A small-molecule ligand and the protein it binds are described below.
Small molecule (SMILES): Cc1cc2c3c(c1C)C(C)(C)C[C@@H](O)N3c1c(nc(O)[nH]c1=O)N2C[C@H](O)[C@H](O)[C@H](O)COP(=O)(O)O

Binding-site contacts:
Ligand atom C9 contacts residue FZZ1 of chain 2.E at 0.2 Å.
Ligand atom C20 contacts residue FZZ1 of chain 2.E at 2.0 Å.
Ligand atom O9 contacts residue HIS191 of chain 2.A at 2.8 Å (h-bond).
Ligand atom N3 contacts residue FZZ1 of chain 2.E at 0.4 Å.
Ligand atom C10 contacts residue FZZ1 of chain 2.E at 0.3 Å.
Ligand atom O4 contacts residue FZZ1 of chain 2.E at 0.9 Å.
Ligand atom C11 contacts residue FZZ1 of chain 2.E at 1.0 Å.
Ligand atom C17 contacts residue FZZ1 of chain 2.E at 1.8 Å.
Ligand atom C7 contacts residue FZZ1 of chain 2.E at 0.3 Å.
Ligand atom O3 contacts residue ARG173 of chain 2.A at 2.8 Å (salt-bridge).
Ligand atom O3 contacts residue FZZ1 of chain 2.E at 2.7 Å.
Ligand atom O9 contacts residue FZZ1 of chain 2.E at 0.3 Å (h-bond).
Ligand atom C21 contacts residue FZZ1 of chain 2.E at 1.0 Å.
Ligand atom O10 contacts residue FZZ1 of chain 2.E at 0.2 Å (h-bond).
Ligand atom O4 contacts residue ILE171 of chain 2.A at 2.8 Å (h-bond).
Ligand atom N2 contacts residue FZZ1 of chain 2.E at 2.4 Å.
Ligand atom C18 contacts residue FZZ1 of chain 2.E at 1.0 Å.
Ligand atom C5 contacts residue FZZ1 of chain 2.E at 0.5 Å.
Ligand atom C8 contacts residue FZZ1 of chain 2.E at 0.1 Å.
Ligand atom O2 contacts residue FZZ1 of chain 2.E at 2.4 Å.
Ligand atom C16 contacts residue FZZ1 of chain 2.E at 0.1 Å.
Ligand atom N4 contacts residue FZZ1 of chain 2.E at 0.8 Å (h-bond).
Ligand atom O5 contacts residue FZZ1 of chain 2.E at 2.2 Å (h-bond).
Ligand atom N1 contacts residue FZZ1 of chain 2.E at 2.9 Å (h-bond).
Ligand atom O8 contacts residue FZZ1 of chain 2.E at 0.1 Å (h-bond).
Ligand atom C12 contacts residue FZZ1 of chain 2.E at 0.8 Å.
Ligand atom C13 contacts residue FZZ1 of chain 2.E at 0.7 Å.
Ligand atom O6 contacts residue FZZ1 of chain 2.E at 2.0 Å.
Ligand atom C19 contacts residue FZZ1 of chain 2.E at 0.9 Å.
Ligand atom O8 contacts residue MN1 of chain 2.B at 2.2 Å.
Ligand atom O10 contacts residue LYS391 of chain 2.A at 2.7 Å (salt-bridge).
Ligand atom C15 contacts residue FZZ1 of chain 2.E at 0.2 Å.
Ligand atom C3 contacts residue FZZ1 of chain 2.E at 1.1 Å.
Ligand atom P1 contacts residue FZZ1 of chain 2.E at 0.1 Å.
Ligand atom O7 contacts residue FZZ1 of chain 2.E at 0.6 Å (h-bond).
Ligand atom C6 contacts residue FZZ1 of chain 2.E at 0.5 Å.
Ligand atom C2 contacts residue FZZ1 of chain 2.E at 2.1 Å.
Ligand atom C22 contacts residue FZZ1 of chain 2.E at 0.6 Å.
Ligand atom C4 contacts residue FZZ1 of chain 2.E at 1.5 Å.
Ligand atom C14 contacts residue FZZ1 of chain 2.E at 0.3 Å.

Sequence of chain 2.A:
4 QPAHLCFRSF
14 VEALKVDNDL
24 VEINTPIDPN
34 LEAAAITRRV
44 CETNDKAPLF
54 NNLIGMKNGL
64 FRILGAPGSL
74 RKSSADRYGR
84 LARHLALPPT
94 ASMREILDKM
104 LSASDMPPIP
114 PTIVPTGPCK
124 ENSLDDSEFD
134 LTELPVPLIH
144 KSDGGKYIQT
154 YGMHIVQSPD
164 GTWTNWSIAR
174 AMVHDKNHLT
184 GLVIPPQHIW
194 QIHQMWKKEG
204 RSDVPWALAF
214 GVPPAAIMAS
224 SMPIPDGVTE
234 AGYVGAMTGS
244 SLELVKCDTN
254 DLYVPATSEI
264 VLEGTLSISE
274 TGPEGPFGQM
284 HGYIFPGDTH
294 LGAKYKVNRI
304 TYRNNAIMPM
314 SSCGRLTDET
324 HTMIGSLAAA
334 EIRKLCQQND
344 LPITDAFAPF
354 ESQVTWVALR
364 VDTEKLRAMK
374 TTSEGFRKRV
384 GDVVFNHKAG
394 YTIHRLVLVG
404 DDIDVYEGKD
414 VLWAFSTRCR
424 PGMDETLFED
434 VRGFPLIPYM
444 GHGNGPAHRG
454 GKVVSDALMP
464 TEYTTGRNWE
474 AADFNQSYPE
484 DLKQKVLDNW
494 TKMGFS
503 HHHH